This small molecule binds to this protein.
Small molecule (SMILES): Nc1ccn([C@@H]2O[C@H](CO[P](=O)(O)O[C@H]3[C@@H](O)[C@H](n4cnc5c(=O)nc(N)[nH]c54)O[C@@H]3CO)[C@@H](O)[C@H]2O)c(=O)n1

Binding-site contacts:
Ligand atom OP1 contacts residue ARG300 of chain 1.A at 2.9 Å (salt-bridge).
Ligand atom C2 contacts residue SER195 of chain 1.A at 3.2 Å.
Ligand atom OP2 contacts residue ARG296 of chain 1.A at 3.2 Å (salt-bridge).
Ligand atom N3 contacts residue SER195 of chain 1.A at 2.6 Å (h-bond).
Ligand atom O2' contacts residue SER195 of chain 1.A at 3.3 Å.
Ligand atom C5' contacts residue GLY235 of chain 1.A at 3.6 Å.
Ligand atom C4' contacts residue THR194 of chain 1.A at 3.5 Å.
Ligand atom O5' contacts residue GLY235 of chain 1.A at 2.8 Å (h-bond).
Ligand atom O5' contacts residue ASP154 of chain 1.A at 2.6 Å (salt-bridge).
Ligand atom C4 contacts residue TRP236 of chain 1.A at 3.6 Å (hydrophobic).
Ligand atom N2 contacts residue SER195 of chain 1.A at 3.0 Å (h-bond).
Ligand atom C6 contacts residue TRP236 of chain 1.A at 3.4 Å (hydrophobic).
Ligand atom C5' contacts residue ASP154 of chain 1.A at 3.6 Å.
Ligand atom N1 contacts residue TRP236 of chain 1.A at 3.5 Å.
Ligand atom O6 contacts residue TRP236 of chain 1.A at 3.6 Å.
Ligand atom O2' contacts residue THR194 of chain 1.A at 2.5 Å (h-bond).
Ligand atom O5' contacts residue ANP1 of chain 1.C at 3.6 Å (h-bond).
Ligand atom O3' contacts residue THR194 of chain 1.A at 3.8 Å.
Ligand atom C4 contacts residue SER195 of chain 1.A at 3.8 Å.
Ligand atom O4' contacts residue GLY235 of chain 1.A at 3.4 Å (h-bond).
Ligand atom N9 contacts residue TRP236 of chain 1.A at 3.8 Å.
Ligand atom P contacts residue ARG300 of chain 1.A at 3.7 Å.
Ligand atom O3' contacts residue GLY156 of chain 1.A at 3.4 Å.
Ligand atom OP1 contacts residue GLY156 of chain 1.A at 3.7 Å.
Ligand atom C8 contacts residue GLY235 of chain 1.A at 3.7 Å.
Ligand atom C2' contacts residue THR194 of chain 1.A at 3.5 Å.
Ligand atom N2 contacts residue SER197 of chain 1.A at 3.1 Å (h-bond).
Ligand atom OP1 contacts residue GLN157 of chain 1.A at 2.7 Å (h-bond).
Ligand atom C5 contacts residue TRP236 of chain 1.A at 3.8 Å (hydrophobic).
Ligand atom O5' contacts residue ARG300 of chain 1.A at 3.4 Å (salt-bridge).
Ligand atom O4' contacts residue SER195 of chain 1.A at 3.4 Å.
Ligand atom O5' contacts residue CYS234 of chain 1.A at 3.6 Å.
Ligand atom C8 contacts residue TRP236 of chain 1.A at 3.6 Å (hydrophobic).
Ligand atom O4' contacts residue CYS234 of chain 1.A at 3.2 Å.
Ligand atom C2 contacts residue TRP236 of chain 1.A at 3.8 Å (hydrophobic).
Ligand atom C5' contacts residue THR126 of chain 1.A at 3.8 Å.
Ligand atom C4' contacts residue ASP154 of chain 1.A at 3.4 Å.
Ligand atom C5' contacts residue ARG300 of chain 1.A at 3.4 Å.
Ligand atom C5' contacts residue THR194 of chain 1.A at 3.4 Å.
Ligand atom C2' contacts residue SER195 of chain 1.A at 3.8 Å.

Sequence of chain 1.A:
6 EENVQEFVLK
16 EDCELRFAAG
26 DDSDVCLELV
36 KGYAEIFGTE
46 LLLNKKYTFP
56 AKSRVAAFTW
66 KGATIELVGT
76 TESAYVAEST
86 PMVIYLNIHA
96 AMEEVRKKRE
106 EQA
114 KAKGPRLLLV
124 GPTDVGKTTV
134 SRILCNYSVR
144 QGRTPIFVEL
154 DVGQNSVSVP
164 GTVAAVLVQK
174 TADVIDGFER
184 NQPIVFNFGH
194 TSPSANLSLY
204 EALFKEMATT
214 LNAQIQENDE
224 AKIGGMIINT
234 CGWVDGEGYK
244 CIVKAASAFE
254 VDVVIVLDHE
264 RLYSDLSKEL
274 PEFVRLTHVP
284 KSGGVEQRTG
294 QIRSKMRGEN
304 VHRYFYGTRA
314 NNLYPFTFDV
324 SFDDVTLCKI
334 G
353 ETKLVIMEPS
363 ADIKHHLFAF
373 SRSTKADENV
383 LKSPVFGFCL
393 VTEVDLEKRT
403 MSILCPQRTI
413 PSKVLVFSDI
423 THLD